Sequence of chain 1.B:
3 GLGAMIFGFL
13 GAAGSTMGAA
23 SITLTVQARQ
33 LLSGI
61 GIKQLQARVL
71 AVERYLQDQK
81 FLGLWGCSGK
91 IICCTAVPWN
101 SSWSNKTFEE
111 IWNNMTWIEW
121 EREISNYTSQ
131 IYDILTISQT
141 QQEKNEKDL

This small molecule binds to this protein.
Small molecule (SMILES): CC(=O)N[C@@H]1[C@@H](O)[C@H](O)[C@@H](CO)O[C@H]1O

Binding-site contacts:
Ligand atom C8 contacts residue ASN114 of chain 1.B at 3.6 Å.
Ligand atom O7 contacts residue ASN114 of chain 1.B at 3.2 Å (h-bond).
Ligand atom C8 contacts residue ASN113 of chain 1.B at 4.0 Å.
Ligand atom C5 contacts residue ASN114 of chain 1.B at 3.6 Å.
Ligand atom C7 contacts residue ASN114 of chain 1.B at 3.2 Å.
Ligand atom N2 contacts residue ASN114 of chain 1.B at 2.9 Å (h-bond).
Ligand atom C7 contacts residue ASN113 of chain 1.B at 4.2 Å.
Ligand atom C2 contacts residue ASN114 of chain 1.B at 2.4 Å.
Ligand atom O5 contacts residue ASN114 of chain 1.B at 2.3 Å (h-bond).
Ligand atom C1 contacts residue ASN114 of chain 1.B at 1.4 Å.
Ligand atom C3 contacts residue ASN114 of chain 1.B at 3.8 Å.
Ligand atom C4 contacts residue ASN114 of chain 1.B at 4.2 Å.
Ligand atom O7 contacts residue ASN113 of chain 1.B at 3.8 Å.